Binding-site contacts:
Ligand atom C5 contacts residue TRP71 of chain 1.A at 4.1 Å (hydrophobic).
Ligand atom C6 contacts residue THR50 of chain 1.A at 3.4 Å.
Ligand atom O5 contacts residue TRP51 of chain 1.A at 3.9 Å.
Ligand atom C6 contacts residue THR241 of chain 1.A at 3.6 Å.
Ligand atom O2 contacts residue ASN95 of chain 1.A at 3.3 Å (h-bond).
Ligand atom O6 contacts residue THR241 of chain 1.A at 3.8 Å.
Ligand atom C5 contacts residue TRP51 of chain 1.A at 3.7 Å (hydrophobic).
Ligand atom O2 contacts residue TRP51 of chain 1.A at 4.3 Å.
Ligand atom C6 contacts residue PHE235 of chain 1.A at 4.4 Å (hydrophobic).
Ligand atom C1 contacts residue TRP51 of chain 1.A at 4.1 Å (hydrophobic).
Ligand atom C2 contacts residue GLN102 of chain 1.A at 3.5 Å.
Ligand atom O1 contacts residue GLU193 of chain 1.A at 4.3 Å.
Ligand atom O2 contacts residue TRP71 of chain 1.A at 2.8 Å (h-bond).
Ligand atom C3 contacts residue TRP71 of chain 1.A at 3.8 Å (hydrophobic).
Ligand atom C6 contacts residue ALA52 of chain 1.A at 4.5 Å (hydrophobic).
Ligand atom C2 contacts residue ASN95 of chain 1.A at 4.4 Å.
Ligand atom C6 contacts residue TRP51 of chain 1.A at 3.7 Å (hydrophobic).
Ligand atom O6 contacts residue GLN56 of chain 1.A at 4.1 Å.
Ligand atom C1 contacts residue ASN95 of chain 1.A at 4.3 Å.
Ligand atom O4 contacts residue ASP74 of chain 1.A at 3.3 Å.
Ligand atom O1 contacts residue GLN102 of chain 1.A at 3.2 Å (h-bond).
Ligand atom O4 contacts residue ALA52 of chain 1.A at 4.1 Å.
Ligand atom O2 contacts residue GLN102 of chain 1.A at 2.6 Å (h-bond).
Ligand atom O6 contacts residue GLN80 of chain 1.A at 3.9 Å.
Ligand atom C1 contacts residue GLN102 of chain 1.A at 4.0 Å.
Ligand atom O6 contacts residue TRP71 of chain 1.A at 4.5 Å.
Ligand atom O6 contacts residue SER75 of chain 1.A at 2.5 Å (h-bond).
Ligand atom C6 contacts residue GLN56 of chain 1.A at 4.3 Å.
Ligand atom C3 contacts residue TRP51 of chain 1.A at 4.1 Å (hydrophobic).
Ligand atom O3 contacts residue TRP71 of chain 1.A at 4.0 Å.
Ligand atom C4 contacts residue TRP51 of chain 1.A at 4.2 Å (hydrophobic).
Ligand atom C5 contacts residue THR50 of chain 1.A at 4.1 Å.
Ligand atom C6 contacts residue ASP74 of chain 1.A at 4.1 Å.
Ligand atom O1 contacts residue ASN95 of chain 1.A at 4.0 Å.
Ligand atom C6 contacts residue SER75 of chain 1.A at 3.1 Å.
Ligand atom C5 contacts residue SER75 of chain 1.A at 3.8 Å.
Ligand atom O5 contacts residue TRP71 of chain 1.A at 4.5 Å.
Ligand atom O4 contacts residue TRP51 of chain 1.A at 3.6 Å.
Ligand atom C2 contacts residue TRP71 of chain 1.A at 4.0 Å (hydrophobic).
Ligand atom C1 contacts residue TRP71 of chain 1.A at 3.6 Å (hydrophobic).

Sequence of chain 1.A:
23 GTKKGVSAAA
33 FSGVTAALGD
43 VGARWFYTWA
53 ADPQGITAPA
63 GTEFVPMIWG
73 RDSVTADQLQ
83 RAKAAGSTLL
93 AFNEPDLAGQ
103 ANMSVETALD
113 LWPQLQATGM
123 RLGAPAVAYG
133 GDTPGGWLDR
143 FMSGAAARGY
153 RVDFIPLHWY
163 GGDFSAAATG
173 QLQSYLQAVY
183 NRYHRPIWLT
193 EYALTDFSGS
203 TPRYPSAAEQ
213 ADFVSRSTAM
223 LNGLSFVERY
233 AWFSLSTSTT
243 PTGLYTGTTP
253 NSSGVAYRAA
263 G

This protein binds this small molecule.
Small molecule (SMILES): OC[C@H]1O[C@@H](O[C@@H]2[C@@H](O)[C@H](O[C@@H]3[C@@H](O)[C@H](O)O[C@H](CO)[C@H]3O)O[C@H](CO)[C@H]2O)[C@H](O)[C@@H](O)[C@@H]1O